Sequence of chain 3.A:
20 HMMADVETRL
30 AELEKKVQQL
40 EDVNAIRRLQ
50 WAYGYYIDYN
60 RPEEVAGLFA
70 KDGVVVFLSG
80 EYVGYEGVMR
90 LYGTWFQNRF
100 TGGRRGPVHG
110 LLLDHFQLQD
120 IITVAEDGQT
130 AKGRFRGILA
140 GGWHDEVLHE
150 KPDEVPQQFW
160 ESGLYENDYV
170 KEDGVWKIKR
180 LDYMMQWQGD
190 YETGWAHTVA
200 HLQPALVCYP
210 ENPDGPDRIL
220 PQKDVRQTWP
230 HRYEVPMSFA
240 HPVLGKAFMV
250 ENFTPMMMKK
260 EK

Binding-site contacts:
Ligand atom C12 contacts residue LHX1 of chain 3.F at 0.4 Å.
Ligand atom C1 contacts residue LHX1 of chain 3.F at 0.5 Å.
Ligand atom C2 contacts residue LHX1 of chain 3.F at 0.5 Å.
Ligand atom O3 contacts residue LHX1 of chain 3.F at 1.2 Å.
Ligand atom C15 contacts residue LHX1 of chain 3.F at 0.5 Å.
Ligand atom O6 contacts residue TYR164 of chain 3.A at 2.4 Å (h-bond).
Ligand atom C8 contacts residue LHX1 of chain 3.F at 0.8 Å.
Ligand atom C6 contacts residue LHX1 of chain 3.F at 1.1 Å.
Ligand atom C11 contacts residue LHX1 of chain 3.F at 0.3 Å.
Ligand atom C1 contacts residue PHE76 of chain 3.A at 3.4 Å (hydrophobic).
Ligand atom O2 contacts residue GLU160 of chain 3.A at 2.1 Å (salt-bridge).
Ligand atom O2 contacts residue LHX1 of chain 3.F at 0.9 Å.
Ligand atom C16 contacts residue LHX1 of chain 3.F at 0.3 Å.
Ligand atom C10 contacts residue LHX1 of chain 3.F at 0.6 Å.
Ligand atom C17 contacts residue LHX1 of chain 3.F at 0.3 Å.
Ligand atom C3 contacts residue LHX1 of chain 3.F at 0.6 Å.
Ligand atom O6 contacts residue LHX1 of chain 3.F at 0.3 Å (h-bond).
Ligand atom O5 contacts residue ARG98 of chain 3.A at 2.6 Å (salt-bridge).
Ligand atom O1 contacts residue LHX1 of chain 3.F at 0.9 Å (h-bond).
Ligand atom C17 contacts residue TYR164 of chain 3.A at 3.3 Å (hydrophobic).
Ligand atom O6 contacts residue TYR52 of chain 3.A at 2.5 Å (h-bond).
Ligand atom O4 contacts residue HIS200 of chain 3.A at 2.3 Å (h-bond).
Ligand atom C7 contacts residue HIS114 of chain 3.A at 3.1 Å.
Ligand atom O1 contacts residue TYR91 of chain 3.A at 3.1 Å (h-bond).
Ligand atom C5 contacts residue LHX1 of chain 3.F at 0.6 Å.
Ligand atom C13 contacts residue ARG98 of chain 3.A at 3.2 Å.
Ligand atom O5 contacts residue LHX1 of chain 3.F at 0.4 Å (h-bond).
Ligand atom C17 contacts residue TYR52 of chain 3.A at 3.3 Å (hydrophobic).
Ligand atom C9 contacts residue LHX1 of chain 3.F at 0.7 Å.
Ligand atom C9 contacts residue GLU160 of chain 3.A at 3.3 Å.
Ligand atom C13 contacts residue LHX1 of chain 3.F at 0.7 Å.
Ligand atom C7 contacts residue LHX1 of chain 3.F at 0.6 Å.
Ligand atom C16 contacts residue TYR164 of chain 3.A at 3.4 Å (hydrophobic).
Ligand atom O4 contacts residue LHX1 of chain 3.F at 0.4 Å (h-bond).
Ligand atom O1 contacts residue TYR52 of chain 3.A at 2.8 Å (h-bond).
Ligand atom C1 contacts residue TYR91 of chain 3.A at 3.2 Å (hydrophobic).
Ligand atom C11 contacts residue HIS200 of chain 3.A at 3.3 Å.
Ligand atom C14 contacts residue LHX1 of chain 3.F at 0.6 Å.
Ligand atom O3 contacts residue HIS114 of chain 3.A at 2.7 Å (h-bond).
Ligand atom C4 contacts residue LHX1 of chain 3.F at 0.5 Å.

A small-molecule ligand and the protein it binds are described below.
Small molecule (SMILES): COc1cc([C@@H](O)[C@H](CO)c2ccc(O)c(OC)c2)ccc1O